Binding-site contacts:
Ligand atom C8 contacts residue PRO157 of chain 1.B at 4.5 Å (hydrophobic).
Ligand atom C8 contacts residue TYR160 of chain 1.B at 3.2 Å (hydrophobic).
Ligand atom C2 contacts residue ASN254 of chain 1.B at 3.3 Å.
Ligand atom C7 contacts residue GLU161 of chain 1.B at 3.2 Å.
Ligand atom C6 contacts residue MAN6 of chain 1.F at 3.6 Å.
Ligand atom C5 contacts residue PRO156 of chain 1.B at 4.0 Å (hydrophobic).
Ligand atom C6 contacts residue ASN254 of chain 1.B at 4.4 Å.
Ligand atom C7 contacts residue PRO156 of chain 1.B at 3.7 Å (hydrophobic).
Ligand atom C4 contacts residue ASN254 of chain 1.B at 4.1 Å.
Ligand atom N2 contacts residue GLU161 of chain 1.B at 3.3 Å (salt-bridge).
Ligand atom C4 contacts residue PRO156 of chain 1.B at 4.1 Å (hydrophobic).
Ligand atom C8 contacts residue TYR158 of chain 1.B at 3.3 Å (hydrophobic).
Ligand atom O7 contacts residue PRO156 of chain 1.B at 3.2 Å.
Ligand atom C2 contacts residue GLU161 of chain 1.B at 3.6 Å.
Ligand atom C8 contacts residue MAN6 of chain 1.F at 3.2 Å.
Ligand atom O5 contacts residue ASN254 of chain 1.B at 2.3 Å (h-bond).
Ligand atom O4 contacts residue PRO156 of chain 1.B at 3.6 Å.
Ligand atom O3 contacts residue PRO157 of chain 1.B at 4.5 Å.
Ligand atom O7 contacts residue PRO157 of chain 1.B at 4.3 Å.
Ligand atom C3 contacts residue ASN254 of chain 1.B at 4.0 Å.
Ligand atom C7 contacts residue TYR158 of chain 1.B at 4.1 Å (hydrophobic).
Ligand atom N2 contacts residue TYR158 of chain 1.B at 4.4 Å.
Ligand atom C5 contacts residue ASN254 of chain 1.B at 3.3 Å.
Ligand atom N2 contacts residue MAN6 of chain 1.F at 4.0 Å.
Ligand atom C7 contacts residue ASN254 of chain 1.B at 4.5 Å.
Ligand atom O7 contacts residue GLU161 of chain 1.B at 2.9 Å (salt-bridge).
Ligand atom C8 contacts residue PRO156 of chain 1.B at 4.1 Å (hydrophobic).
Ligand atom C8 contacts residue GLU161 of chain 1.B at 4.0 Å.
Ligand atom O3 contacts residue PRO156 of chain 1.B at 3.7 Å.
Ligand atom C7 contacts residue MAN6 of chain 1.F at 4.0 Å.
Ligand atom N2 contacts residue ASN254 of chain 1.B at 3.2 Å (h-bond).
Ligand atom O6 contacts residue MAN6 of chain 1.F at 2.7 Å (h-bond).
Ligand atom C3 contacts residue PRO156 of chain 1.B at 3.7 Å (hydrophobic).
Ligand atom C6 contacts residue PRO156 of chain 1.B at 4.2 Å (hydrophobic).

This protein binds this small molecule.
Small molecule (SMILES): CC(=O)NC[C@@H](O)[C@H](O[C@@H]1O[C@H](CO)[C@@H](O)[C@H](O)[C@H]1NC(C)=O)[C@H](O)CO

Sequence of chain 1.B:
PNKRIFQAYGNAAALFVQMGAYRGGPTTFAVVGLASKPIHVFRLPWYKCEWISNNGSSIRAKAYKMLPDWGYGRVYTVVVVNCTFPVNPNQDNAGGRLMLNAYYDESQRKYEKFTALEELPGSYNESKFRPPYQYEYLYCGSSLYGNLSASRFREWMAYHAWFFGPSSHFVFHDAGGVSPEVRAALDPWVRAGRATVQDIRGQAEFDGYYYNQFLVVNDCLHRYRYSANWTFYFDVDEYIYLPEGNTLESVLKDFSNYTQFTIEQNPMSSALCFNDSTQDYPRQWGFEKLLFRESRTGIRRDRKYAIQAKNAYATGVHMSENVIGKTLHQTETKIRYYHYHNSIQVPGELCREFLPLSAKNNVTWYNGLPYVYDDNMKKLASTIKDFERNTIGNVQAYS